The protein below binds the small molecule below.
Small molecule (SMILES): CC(=O)N[C@H]1[C@H](O[C@H]2[C@H](O)[C@@H](NC(C)=O)CO[C@@H]2CO[C@@H]2O[C@@H](C)[C@@H](O)[C@@H](O)[C@@H]2O)O[C@H](CO)[C@@H](O[C@@H]2O[C@H](CO[C@H]3O[C@H](CO)[C@@H](O)[C@H](O)[C@@H]3O[C@@H]3O[C@H](CO)[C@@H](O)[C@H](O)[C@H]3NC(C)=O)[C@@H](O)[C@H](O[C@H]3O[C@H](CO)[C@@H](O)[C@H](O)[C@@H]3O[C@@H]3O[C@H](CO)[C@@H](O)[C@H](O)[C@H]3NC(C)=O)[C@@H]2O)[C@@H]1O

Binding-site contacts:
Ligand atom C8 contacts residue ASP41 of chain 1.B at 3.4 Å.
Ligand atom C5 contacts residue VAL40 of chain 1.B at 3.6 Å (hydrophobic).
Ligand atom C6 contacts residue GLN71 of chain 1.B at 3.5 Å.
Ligand atom O5 contacts residue PHE17 of chain 1.B at 3.6 Å.
Ligand atom C3 contacts residue VAL40 of chain 1.B at 3.8 Å (hydrophobic).
Ligand atom C1 contacts residue PHE19 of chain 1.B at 3.7 Å (hydrophobic).
Ligand atom C5 contacts residue ASN73 of chain 1.B at 3.7 Å.
Ligand atom O7 contacts residue ARG77 of chain 1.B at 3.3 Å (salt-bridge).
Ligand atom O7 contacts residue PHE17 of chain 1.B at 4.0 Å.
Ligand atom C4 contacts residue VAL40 of chain 1.B at 3.7 Å (hydrophobic).
Ligand atom O4 contacts residue VAL40 of chain 1.B at 3.2 Å.
Ligand atom O3 contacts residue ASP41 of chain 1.B at 3.9 Å.
Ligand atom C7 contacts residue ASP41 of chain 1.B at 3.8 Å.
Ligand atom C1 contacts residue PHE17 of chain 1.B at 3.9 Å (hydrophobic).
Ligand atom C1 contacts residue ASP41 of chain 1.B at 3.6 Å.
Ligand atom C1 contacts residue THR75 of chain 1.B at 3.7 Å.
Ligand atom C2 contacts residue PHE17 of chain 1.B at 3.9 Å (hydrophobic).
Ligand atom C6 contacts residue PHE17 of chain 1.B at 3.8 Å (hydrophobic).
Ligand atom C1 contacts residue ASN73 of chain 1.B at 1.4 Å.
Ligand atom C8 contacts residue ARG77 of chain 1.B at 3.6 Å.
Ligand atom O5 contacts residue ASN73 of chain 1.B at 2.4 Å (h-bond).
Ligand atom O7 contacts residue ASN73 of chain 1.B at 3.2 Å (h-bond).
Ligand atom O3 contacts residue PHE19 of chain 1.B at 3.5 Å.
Ligand atom C4 contacts residue PHE17 of chain 1.B at 3.5 Å (hydrophobic).
Ligand atom C5 contacts residue PHE19 of chain 1.B at 3.8 Å (hydrophobic).
Ligand atom O6 contacts residue ARG77 of chain 1.B at 3.2 Å (salt-bridge).
Ligand atom O7 contacts residue VAL38 of chain 1.B at 4.0 Å.
Ligand atom C2 contacts residue PHE19 of chain 1.B at 3.7 Å (hydrophobic).
Ligand atom O4 contacts residue PHE17 of chain 1.B at 3.0 Å.
Ligand atom C7 contacts residue ARG77 of chain 1.B at 4.0 Å.
Ligand atom C7 contacts residue ASN73 of chain 1.B at 3.2 Å.
Ligand atom N2 contacts residue ASN73 of chain 1.B at 2.8 Å (h-bond).
Ligand atom O6 contacts residue GLN71 of chain 1.B at 3.8 Å.
Ligand atom C2 contacts residue ASP41 of chain 1.B at 3.3 Å.
Ligand atom N2 contacts residue ASP41 of chain 1.B at 2.8 Å (salt-bridge).
Ligand atom O7 contacts residue VAL40 of chain 1.B at 3.8 Å.
Ligand atom C2 contacts residue ASN73 of chain 1.B at 2.4 Å.
Ligand atom C3 contacts residue ASP41 of chain 1.B at 3.2 Å.
Ligand atom O2 contacts residue PHE17 of chain 1.B at 3.3 Å.
Ligand atom C3 contacts residue ASN73 of chain 1.B at 3.8 Å.

Sequence of chain 1.B:
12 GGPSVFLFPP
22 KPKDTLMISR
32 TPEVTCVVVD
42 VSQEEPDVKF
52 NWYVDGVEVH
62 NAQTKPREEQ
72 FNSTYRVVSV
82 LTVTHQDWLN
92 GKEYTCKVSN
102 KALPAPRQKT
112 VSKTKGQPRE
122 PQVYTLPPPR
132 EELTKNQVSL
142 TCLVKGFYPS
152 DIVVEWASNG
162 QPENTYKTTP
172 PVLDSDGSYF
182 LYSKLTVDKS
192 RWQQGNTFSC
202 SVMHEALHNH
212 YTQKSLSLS